Sequence of chain 1.A:
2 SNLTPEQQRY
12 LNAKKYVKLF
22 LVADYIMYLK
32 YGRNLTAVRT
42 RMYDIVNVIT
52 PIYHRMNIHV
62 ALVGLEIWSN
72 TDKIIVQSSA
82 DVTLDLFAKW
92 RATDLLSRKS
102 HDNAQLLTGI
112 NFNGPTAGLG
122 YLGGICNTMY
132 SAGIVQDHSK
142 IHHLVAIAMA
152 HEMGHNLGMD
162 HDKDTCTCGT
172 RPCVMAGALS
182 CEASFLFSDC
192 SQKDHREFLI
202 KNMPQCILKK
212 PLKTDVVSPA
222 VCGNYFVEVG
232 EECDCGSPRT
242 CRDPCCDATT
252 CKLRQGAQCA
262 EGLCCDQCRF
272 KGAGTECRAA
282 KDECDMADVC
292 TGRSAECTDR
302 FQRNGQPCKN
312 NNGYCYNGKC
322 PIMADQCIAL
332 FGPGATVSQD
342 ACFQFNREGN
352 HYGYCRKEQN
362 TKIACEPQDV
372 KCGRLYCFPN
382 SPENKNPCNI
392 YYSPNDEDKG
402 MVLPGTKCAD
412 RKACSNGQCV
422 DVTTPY

Binding-site contacts:
Ligand atom C4 contacts residue ASN35 of chain 1.A at 4.2 Å.
Ligand atom O5 contacts residue ASN35 of chain 1.A at 2.4 Å (h-bond).
Ligand atom C8 contacts residue ASN35 of chain 1.A at 4.2 Å.
Ligand atom C6 contacts residue THR41 of chain 1.A at 4.4 Å.
Ligand atom O5 contacts residue ALA38 of chain 1.A at 3.5 Å.
Ligand atom O6 contacts residue ALA38 of chain 1.A at 3.3 Å.
Ligand atom O7 contacts residue ASN35 of chain 1.A at 3.8 Å.
Ligand atom C1 contacts residue ALA38 of chain 1.A at 4.4 Å (hydrophobic).
Ligand atom C3 contacts residue ASN35 of chain 1.A at 3.8 Å.
Ligand atom O5 contacts residue THR37 of chain 1.A at 4.3 Å.
Ligand atom O6 contacts residue THR37 of chain 1.A at 3.5 Å.
Ligand atom C5 contacts residue ALA38 of chain 1.A at 4.4 Å (hydrophobic).
Ligand atom C1 contacts residue THR37 of chain 1.A at 4.4 Å.
Ligand atom C2 contacts residue ASN35 of chain 1.A at 2.4 Å.
Ligand atom N2 contacts residue ASN35 of chain 1.A at 2.8 Å (h-bond).
Ligand atom C6 contacts residue ALA38 of chain 1.A at 4.0 Å (hydrophobic).
Ligand atom C5 contacts residue ASN35 of chain 1.A at 3.7 Å.
Ligand atom C6 contacts residue THR37 of chain 1.A at 4.4 Å.
Ligand atom C5 contacts residue THR37 of chain 1.A at 4.1 Å.
Ligand atom O6 contacts residue THR41 of chain 1.A at 3.0 Å (h-bond).
Ligand atom O7 contacts residue THR37 of chain 1.A at 4.1 Å.
Ligand atom C7 contacts residue ASN35 of chain 1.A at 3.4 Å.
Ligand atom C1 contacts residue ASN35 of chain 1.A at 1.4 Å.

The protein below binds the small molecule below.
Small molecule (SMILES): CC(=O)N[C@H]1[C@H](O[C@H]2[C@H](O)[C@@H](NC(C)=O)CO[C@@H]2CO)O[C@H](CO)[C@@H](O)[C@@H]1O